The protein below binds the small molecule below.
Small molecule (SMILES): CC(=O)N[C@@H]1[C@@H](O)[C@H](O)[C@@H](CO)O[C@H]1O

Binding-site contacts:
Ligand atom C1 contacts residue ASN83 of chain 3.B at 1.8 Å.
Ligand atom N2 contacts residue ASN83 of chain 3.B at 3.7 Å.
Ligand atom C5 contacts residue ASN83 of chain 3.B at 3.6 Å.
Ligand atom C2 contacts residue ASN83 of chain 3.B at 3.1 Å.
Ligand atom O7 contacts residue LYS134 of chain 3.B at 2.4 Å (salt-bridge).
Ligand atom C3 contacts residue ASN83 of chain 3.B at 4.3 Å.
Ligand atom O7 contacts residue ASN83 of chain 3.B at 3.5 Å (h-bond).
Ligand atom O5 contacts residue ASN83 of chain 3.B at 2.3 Å (h-bond).
Ligand atom C8 contacts residue LYS134 of chain 3.B at 4.2 Å.
Ligand atom C7 contacts residue ASN83 of chain 3.B at 3.9 Å.
Ligand atom C7 contacts residue LYS134 of chain 3.B at 3.6 Å.

Sequence of chain 3.B:
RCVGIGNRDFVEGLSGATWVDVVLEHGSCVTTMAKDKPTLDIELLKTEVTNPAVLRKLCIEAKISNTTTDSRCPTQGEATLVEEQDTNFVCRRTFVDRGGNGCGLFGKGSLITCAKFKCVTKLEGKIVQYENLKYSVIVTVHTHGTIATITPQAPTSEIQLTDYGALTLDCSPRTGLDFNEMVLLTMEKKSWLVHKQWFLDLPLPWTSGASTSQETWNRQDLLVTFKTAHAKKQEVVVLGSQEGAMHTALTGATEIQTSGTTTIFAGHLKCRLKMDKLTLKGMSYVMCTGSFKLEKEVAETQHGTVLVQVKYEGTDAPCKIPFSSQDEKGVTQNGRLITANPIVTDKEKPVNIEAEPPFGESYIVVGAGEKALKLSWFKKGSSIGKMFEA